This protein binds this small molecule.
Small molecule (SMILES): CC(=O)NCc1ccc(C(C)=O)s1

Sequence of chain 1.B:
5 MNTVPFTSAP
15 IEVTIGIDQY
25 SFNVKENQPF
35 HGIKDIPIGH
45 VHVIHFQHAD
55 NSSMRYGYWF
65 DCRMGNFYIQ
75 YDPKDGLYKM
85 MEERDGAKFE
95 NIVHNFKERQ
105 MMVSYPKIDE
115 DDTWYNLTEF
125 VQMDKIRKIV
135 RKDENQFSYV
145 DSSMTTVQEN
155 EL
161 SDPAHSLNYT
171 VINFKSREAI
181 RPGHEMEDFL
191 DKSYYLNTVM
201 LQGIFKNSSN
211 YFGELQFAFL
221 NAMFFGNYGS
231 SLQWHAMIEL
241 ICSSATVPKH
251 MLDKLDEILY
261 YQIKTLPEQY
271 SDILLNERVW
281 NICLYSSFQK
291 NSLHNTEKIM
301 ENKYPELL

Binding-site contacts:
Ligand atom C8 contacts residue LYS132 of chain 1.B at 3.8 Å.
Ligand atom C4 contacts residue LYS129 of chain 1.B at 3.8 Å.
Ligand atom O1 contacts residue GLU214 of chain 1.B at 3.4 Å (salt-bridge).
Ligand atom C4 contacts residue ASN210 of chain 1.B at 3.4 Å.
Ligand atom C7 contacts residue GLU214 of chain 1.B at 3.6 Å.
Ligand atom C6 contacts residue PHE205 of chain 1.B at 3.8 Å (hydrophobic).
Ligand atom S contacts residue GLY213 of chain 1.B at 4.1 Å.
Ligand atom C4 contacts residue GLY213 of chain 1.B at 4.1 Å.
Ligand atom N contacts residue GLU214 of chain 1.B at 3.0 Å (salt-bridge).
Ligand atom S contacts residue ILE133 of chain 1.B at 4.0 Å.
Ligand atom C3 contacts residue LYS129 of chain 1.B at 3.4 Å.
Ligand atom S contacts residue LYS129 of chain 1.B at 4.0 Å.
Ligand atom O1 contacts residue THR170 of chain 1.B at 3.7 Å.
Ligand atom C2 contacts residue GLY213 of chain 1.B at 3.7 Å.
Ligand atom O contacts residue ILE130 of chain 1.B at 3.8 Å.
Ligand atom C2 contacts residue LYS129 of chain 1.B at 3.4 Å.
Ligand atom C5 contacts residue GLU214 of chain 1.B at 3.9 Å.
Ligand atom O contacts residue GLY213 of chain 1.B at 4.1 Å.
Ligand atom C4 contacts residue GLU214 of chain 1.B at 4.1 Å.
Ligand atom O contacts residue LYS129 of chain 1.B at 4.0 Å.
Ligand atom C5 contacts residue LYS129 of chain 1.B at 4.1 Å.
Ligand atom C6 contacts residue GLU214 of chain 1.B at 4.1 Å.
Ligand atom C contacts residue PHE217 of chain 1.B at 3.5 Å (hydrophobic).
Ligand atom C6 contacts residue ASN210 of chain 1.B at 3.2 Å.
Ligand atom C1 contacts residue LYS129 of chain 1.B at 3.7 Å.
Ligand atom C contacts residue LYS129 of chain 1.B at 3.9 Å.
Ligand atom N contacts residue PHE205 of chain 1.B at 3.7 Å.
Ligand atom S contacts residue GLU214 of chain 1.B at 3.8 Å.
Ligand atom C1 contacts residue GLN126 of chain 1.B at 3.9 Å.
Ligand atom C contacts residue ILE133 of chain 1.B at 4.0 Å (hydrophobic).
Ligand atom C2 contacts residue GLU214 of chain 1.B at 3.9 Å.
Ligand atom C1 contacts residue GLY213 of chain 1.B at 3.8 Å.
Ligand atom O contacts residue VAL125 of chain 1.B at 3.2 Å.
Ligand atom C5 contacts residue ASN210 of chain 1.B at 3.3 Å.
Ligand atom C contacts residue ILE130 of chain 1.B at 3.7 Å (hydrophobic).
Ligand atom O contacts residue GLN126 of chain 1.B at 2.8 Å (h-bond).
Ligand atom C3 contacts residue GLY213 of chain 1.B at 3.7 Å.
Ligand atom C1 contacts residue ILE130 of chain 1.B at 4.0 Å (hydrophobic).
Ligand atom C3 contacts residue GLU214 of chain 1.B at 4.1 Å.
Ligand atom C3 contacts residue PHE124 of chain 1.B at 3.7 Å (hydrophobic).